Binding-site contacts:
Ligand atom O19 contacts residue TYR376 of chain 1.C at 3.8 Å.
Ligand atom C04 contacts residue ALA375 of chain 1.C at 3.7 Å (hydrophobic).
Ligand atom O19 contacts residue TYR265 of chain 1.C at 3.7 Å.
Ligand atom C02 contacts residue LYS362 of chain 1.C at 3.6 Å.
Ligand atom S03 contacts residue PHE360 of chain 1.C at 3.4 Å (h-bond).
Ligand atom C17 contacts residue TYR376 of chain 1.C at 3.4 Å (hydrophobic).
Ligand atom C10 contacts residue LEU367 of chain 1.C at 3.7 Å (hydrophobic).
Ligand atom C12 contacts residue ALA135 of chain 1.C at 3.8 Å (hydrophobic).
Ligand atom N21 contacts residue LYS362 of chain 1.C at 2.9 Å (salt-bridge).
Ligand atom C14 contacts residue ALA135 of chain 1.C at 3.4 Å (hydrophobic).
Ligand atom C18 contacts residue TYR376 of chain 1.C at 3.9 Å (hydrophobic).
Ligand atom C02 contacts residue PRO380 of chain 1.C at 3.7 Å (hydrophobic).
Ligand atom N21 contacts residue LEU363 of chain 1.C at 2.3 Å (h-bond).
Ligand atom C14 contacts residue PRO372 of chain 1.C at 3.8 Å (hydrophobic).
Ligand atom C18 contacts residue PHE312 of chain 1.C at 3.4 Å (hydrophobic).
Ligand atom O19 contacts residue GLN134 of chain 1.C at 3.8 Å.
Ligand atom C10 contacts residue TRP309 of chain 1.C at 3.2 Å (hydrophobic).
Ligand atom C12 contacts residue PRO372 of chain 1.C at 3.8 Å (hydrophobic).
Ligand atom C20 contacts residue GLN134 of chain 1.C at 3.0 Å.
Ligand atom C10 contacts residue PHE312 of chain 1.C at 3.6 Å (hydrophobic).
Ligand atom S03 contacts residue LYS362 of chain 1.C at 3.6 Å.
Ligand atom C20 contacts residue GLN132 of chain 1.C at 3.4 Å.
Ligand atom C17 contacts residue GLN134 of chain 1.C at 3.6 Å.
Ligand atom C02 contacts residue VAL365 of chain 1.C at 3.7 Å (hydrophobic).
Ligand atom C07 contacts residue TYR376 of chain 1.C at 3.5 Å (hydrophobic).
Ligand atom C13 contacts residue ALA135 of chain 1.C at 3.5 Å (hydrophobic).
Ligand atom C08 contacts residue TYR376 of chain 1.C at 3.5 Å (hydrophobic).
Ligand atom N01 contacts residue PRO380 of chain 1.C at 3.7 Å.
Ligand atom C11 contacts residue TRP309 of chain 1.C at 3.3 Å (hydrophobic).
Ligand atom C16 contacts residue TYR376 of chain 1.C at 3.4 Å (hydrophobic).
Ligand atom S03 contacts residue PRO380 of chain 1.C at 3.8 Å.
Ligand atom C02 contacts residue LEU363 of chain 1.C at 3.6 Å (hydrophobic).
Ligand atom C17 contacts residue PHE312 of chain 1.C at 3.3 Å (hydrophobic).
Ligand atom C20 contacts residue TYR265 of chain 1.C at 3.2 Å (hydrophobic).
Ligand atom C11 contacts residue PHE312 of chain 1.C at 3.5 Å (hydrophobic).
Ligand atom C15 contacts residue TYR376 of chain 1.C at 3.8 Å (hydrophobic).
Ligand atom C06 contacts residue PHE312 of chain 1.C at 3.8 Å (hydrophobic).
Ligand atom C07 contacts residue ALA375 of chain 1.C at 3.8 Å (hydrophobic).
Ligand atom S03 contacts residue VAL365 of chain 1.C at 3.7 Å.
Ligand atom C18 contacts residue GLN134 of chain 1.C at 3.9 Å.

Sequence of chain 1.C:
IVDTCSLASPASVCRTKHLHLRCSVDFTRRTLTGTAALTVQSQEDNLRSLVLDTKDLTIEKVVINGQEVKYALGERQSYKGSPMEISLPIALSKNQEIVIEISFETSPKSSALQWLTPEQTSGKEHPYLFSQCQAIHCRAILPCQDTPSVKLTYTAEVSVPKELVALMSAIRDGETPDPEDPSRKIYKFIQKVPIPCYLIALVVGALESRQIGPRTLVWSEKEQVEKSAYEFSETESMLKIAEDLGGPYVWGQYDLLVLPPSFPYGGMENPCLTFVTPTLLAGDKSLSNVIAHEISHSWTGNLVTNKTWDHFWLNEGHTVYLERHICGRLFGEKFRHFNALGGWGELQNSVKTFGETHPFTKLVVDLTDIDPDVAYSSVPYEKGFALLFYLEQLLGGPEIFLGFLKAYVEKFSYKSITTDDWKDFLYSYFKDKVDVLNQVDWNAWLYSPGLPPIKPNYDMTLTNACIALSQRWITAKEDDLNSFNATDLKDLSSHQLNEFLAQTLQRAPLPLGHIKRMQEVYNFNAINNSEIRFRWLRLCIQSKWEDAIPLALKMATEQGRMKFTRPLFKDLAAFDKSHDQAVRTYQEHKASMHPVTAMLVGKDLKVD

This protein binds this small molecule.
Small molecule (SMILES): COc1ccc(Cc2ccc(-c3csc(N)n3)cc2)cc1